Sequence of chain 1.A:
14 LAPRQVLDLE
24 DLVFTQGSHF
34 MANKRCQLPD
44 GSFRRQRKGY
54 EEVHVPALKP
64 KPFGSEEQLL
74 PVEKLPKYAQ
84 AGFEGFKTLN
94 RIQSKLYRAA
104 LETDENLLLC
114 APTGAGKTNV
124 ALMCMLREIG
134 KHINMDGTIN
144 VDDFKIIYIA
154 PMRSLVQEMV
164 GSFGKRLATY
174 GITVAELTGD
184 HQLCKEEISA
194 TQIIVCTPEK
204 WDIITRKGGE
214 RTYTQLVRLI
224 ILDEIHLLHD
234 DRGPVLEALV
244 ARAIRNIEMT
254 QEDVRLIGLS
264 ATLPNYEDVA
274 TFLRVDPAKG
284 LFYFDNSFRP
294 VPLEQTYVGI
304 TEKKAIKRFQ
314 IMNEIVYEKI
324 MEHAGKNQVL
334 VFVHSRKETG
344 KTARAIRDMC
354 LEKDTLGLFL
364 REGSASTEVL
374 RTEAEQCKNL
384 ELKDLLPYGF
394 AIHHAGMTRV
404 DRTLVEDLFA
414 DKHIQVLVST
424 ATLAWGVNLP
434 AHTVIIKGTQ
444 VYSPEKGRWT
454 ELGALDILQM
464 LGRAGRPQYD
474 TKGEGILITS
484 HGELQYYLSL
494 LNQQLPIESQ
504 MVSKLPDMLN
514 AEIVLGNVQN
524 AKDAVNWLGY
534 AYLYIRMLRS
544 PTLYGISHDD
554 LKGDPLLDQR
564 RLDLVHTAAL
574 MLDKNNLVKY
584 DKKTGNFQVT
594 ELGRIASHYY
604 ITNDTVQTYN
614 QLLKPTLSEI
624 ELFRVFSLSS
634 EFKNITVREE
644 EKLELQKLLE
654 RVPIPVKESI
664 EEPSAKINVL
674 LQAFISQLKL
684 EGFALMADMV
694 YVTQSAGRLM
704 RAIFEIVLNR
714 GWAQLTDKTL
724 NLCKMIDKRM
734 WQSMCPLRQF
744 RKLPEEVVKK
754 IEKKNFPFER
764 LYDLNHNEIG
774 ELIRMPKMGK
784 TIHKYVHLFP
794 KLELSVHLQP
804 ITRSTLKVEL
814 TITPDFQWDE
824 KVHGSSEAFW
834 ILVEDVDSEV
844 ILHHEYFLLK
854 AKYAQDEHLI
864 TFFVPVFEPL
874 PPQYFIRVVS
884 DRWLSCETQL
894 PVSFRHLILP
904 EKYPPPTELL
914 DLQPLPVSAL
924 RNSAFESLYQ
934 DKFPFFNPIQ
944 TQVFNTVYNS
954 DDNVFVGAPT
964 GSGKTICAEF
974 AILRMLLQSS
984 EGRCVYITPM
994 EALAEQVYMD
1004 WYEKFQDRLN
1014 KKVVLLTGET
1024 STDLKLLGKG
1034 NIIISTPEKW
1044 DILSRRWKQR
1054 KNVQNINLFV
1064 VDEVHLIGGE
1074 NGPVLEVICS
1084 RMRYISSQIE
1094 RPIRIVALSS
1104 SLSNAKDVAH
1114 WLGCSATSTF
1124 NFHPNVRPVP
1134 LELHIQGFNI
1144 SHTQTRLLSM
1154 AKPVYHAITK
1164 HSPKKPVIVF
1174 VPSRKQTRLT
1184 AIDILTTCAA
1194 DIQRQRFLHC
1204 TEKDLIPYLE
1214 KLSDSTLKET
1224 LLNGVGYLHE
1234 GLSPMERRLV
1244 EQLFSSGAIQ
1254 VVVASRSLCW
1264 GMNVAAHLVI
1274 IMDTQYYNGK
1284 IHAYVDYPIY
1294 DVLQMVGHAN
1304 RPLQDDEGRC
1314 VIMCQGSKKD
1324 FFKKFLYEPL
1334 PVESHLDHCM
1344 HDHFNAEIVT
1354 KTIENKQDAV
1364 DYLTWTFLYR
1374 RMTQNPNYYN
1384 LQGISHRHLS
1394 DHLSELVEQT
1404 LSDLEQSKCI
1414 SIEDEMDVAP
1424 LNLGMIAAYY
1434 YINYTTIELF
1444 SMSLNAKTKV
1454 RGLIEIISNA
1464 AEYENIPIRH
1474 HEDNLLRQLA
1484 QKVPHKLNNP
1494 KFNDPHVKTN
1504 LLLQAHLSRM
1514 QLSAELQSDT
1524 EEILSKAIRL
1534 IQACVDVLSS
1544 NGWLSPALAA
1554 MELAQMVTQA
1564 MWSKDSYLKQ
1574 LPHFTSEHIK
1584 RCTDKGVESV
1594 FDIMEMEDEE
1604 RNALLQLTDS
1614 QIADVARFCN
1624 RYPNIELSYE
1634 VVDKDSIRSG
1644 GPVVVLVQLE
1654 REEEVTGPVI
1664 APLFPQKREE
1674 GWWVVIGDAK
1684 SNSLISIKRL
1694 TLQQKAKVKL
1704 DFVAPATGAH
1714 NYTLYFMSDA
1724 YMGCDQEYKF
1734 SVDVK

Binding-site contacts:
Ligand atom O03 contacts residue ILE223 of chain 1.A at 3.3 Å.
Ligand atom O04 contacts residue ALA246 of chain 1.A at 4.4 Å.
Ligand atom C06 contacts residue ARG245 of chain 1.A at 4.0 Å.
Ligand atom S02 contacts residue TRP204 of chain 1.A at 4.4 Å.
Ligand atom O03 contacts residue ALA246 of chain 1.A at 3.7 Å.
Ligand atom C09 contacts residue ASN249 of chain 1.A at 3.4 Å.
Ligand atom C11 contacts residue THR217 of chain 1.A at 3.7 Å.
Ligand atom C11 contacts residue ASN249 of chain 1.A at 3.7 Å.
Ligand atom O04 contacts residue VAL220 of chain 1.A at 4.4 Å.
Ligand atom N01 contacts residue ILE223 of chain 1.A at 4.2 Å.
Ligand atom C05 contacts residue THR208 of chain 1.A at 4.4 Å.
Ligand atom C07 contacts residue ASN249 of chain 1.A at 3.9 Å.
Ligand atom O03 contacts residue TRP204 of chain 1.A at 3.9 Å.
Ligand atom C08 contacts residue ASN249 of chain 1.A at 3.6 Å.
Ligand atom S02 contacts residue ILE223 of chain 1.A at 4.1 Å.
Ligand atom C06 contacts residue THR208 of chain 1.A at 4.2 Å.
Ligand atom N01 contacts residue VAL220 of chain 1.A at 3.6 Å.
Ligand atom C07 contacts residue THR208 of chain 1.A at 4.5 Å.
Ligand atom O10 contacts residue THR217 of chain 1.A at 3.0 Å (h-bond).
Ligand atom C05 contacts residue ASN249 of chain 1.A at 4.1 Å.
Ligand atom O10 contacts residue ASN249 of chain 1.A at 3.8 Å.
Ligand atom O10 contacts residue GLN218 of chain 1.A at 4.1 Å.
Ligand atom C06 contacts residue ASN249 of chain 1.A at 4.2 Å.
Ligand atom C07 contacts residue ARG245 of chain 1.A at 3.9 Å.
Ligand atom C08 contacts residue THR217 of chain 1.A at 4.4 Å.
Ligand atom N01 contacts residue THR217 of chain 1.A at 3.7 Å.
Ligand atom N01 contacts residue TRP204 of chain 1.A at 3.3 Å.
Ligand atom C09 contacts residue THR217 of chain 1.A at 3.5 Å.
Ligand atom O04 contacts residue VAL257 of chain 1.A at 4.0 Å.
Ligand atom O04 contacts residue ILE223 of chain 1.A at 4.0 Å.

A small-molecule ligand and the protein it binds are described below.
Small molecule (SMILES): NS(=O)(=O)c1cccc(O)c1